The protein below binds the small molecule below.
Small molecule (SMILES): CC(=O)N[C@@H]1[C@@H](O)[C@H](O)[C@@H](CO)O[C@H]1O

Sequence of chain 1.I:
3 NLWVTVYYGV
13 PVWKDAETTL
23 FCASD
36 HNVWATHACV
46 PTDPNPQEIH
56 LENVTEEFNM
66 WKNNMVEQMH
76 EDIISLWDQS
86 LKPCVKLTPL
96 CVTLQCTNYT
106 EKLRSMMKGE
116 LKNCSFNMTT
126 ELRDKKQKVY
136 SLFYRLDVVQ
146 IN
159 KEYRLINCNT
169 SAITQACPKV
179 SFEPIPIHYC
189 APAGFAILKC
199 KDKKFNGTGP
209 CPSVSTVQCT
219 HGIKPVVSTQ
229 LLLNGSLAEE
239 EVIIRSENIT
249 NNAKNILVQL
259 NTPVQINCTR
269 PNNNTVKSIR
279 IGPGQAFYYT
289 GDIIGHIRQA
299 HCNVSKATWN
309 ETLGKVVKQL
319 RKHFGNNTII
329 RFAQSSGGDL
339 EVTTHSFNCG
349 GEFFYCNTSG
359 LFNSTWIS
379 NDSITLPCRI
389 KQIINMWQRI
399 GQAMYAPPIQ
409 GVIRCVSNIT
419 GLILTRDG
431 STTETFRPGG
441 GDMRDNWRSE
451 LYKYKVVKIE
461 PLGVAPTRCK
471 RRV

Binding-site contacts:
Ligand atom C6 contacts residue ARG412 of chain 1.I at 4.5 Å.
Ligand atom C3 contacts residue GLN263 of chain 1.I at 4.0 Å.
Ligand atom N2 contacts residue ASN265 of chain 1.I at 2.9 Å (h-bond).
Ligand atom N2 contacts residue GLN263 of chain 1.I at 3.9 Å.
Ligand atom O7 contacts residue ASN265 of chain 1.I at 3.3 Å (h-bond).
Ligand atom C1 contacts residue ARG412 of chain 1.I at 3.8 Å.
Ligand atom C8 contacts residue ASN265 of chain 1.I at 3.8 Å.
Ligand atom C4 contacts residue ASN265 of chain 1.I at 4.2 Å.
Ligand atom C8 contacts residue GLN263 of chain 1.I at 4.1 Å.
Ligand atom C8 contacts residue ASN301 of chain 1.I at 4.0 Å.
Ligand atom O5 contacts residue VAL414 of chain 1.I at 4.1 Å.
Ligand atom C8 contacts residue SER303 of chain 1.I at 3.5 Å.
Ligand atom O3 contacts residue GLN263 of chain 1.I at 4.3 Å.
Ligand atom O5 contacts residue ARG412 of chain 1.I at 3.2 Å (salt-bridge).
Ligand atom C1 contacts residue VAL414 of chain 1.I at 3.9 Å (hydrophobic).
Ligand atom C7 contacts residue ASN265 of chain 1.I at 3.3 Å.
Ligand atom C3 contacts residue ASN265 of chain 1.I at 3.8 Å.
Ligand atom C2 contacts residue GLN263 of chain 1.I at 4.4 Å.
Ligand atom O5 contacts residue ASN265 of chain 1.I at 2.3 Å (h-bond).
Ligand atom C2 contacts residue ASN265 of chain 1.I at 2.4 Å.
Ligand atom C5 contacts residue ARG412 of chain 1.I at 4.4 Å.
Ligand atom C5 contacts residue ASN265 of chain 1.I at 3.6 Å.
Ligand atom C1 contacts residue ASN265 of chain 1.I at 1.4 Å.